Binding-site contacts:
Ligand atom C16 contacts residue SER65 of chain 1.A at 3.6 Å.
Ligand atom C18 contacts residue SER65 of chain 1.A at 4.0 Å.
Ligand atom O28 contacts residue TYR73 of chain 1.A at 3.4 Å.
Ligand atom N11 contacts residue GLN71 of chain 1.A at 4.0 Å.
Ligand atom C03 contacts residue SER65 of chain 1.A at 3.7 Å.
Ligand atom N29 contacts residue TYR73 of chain 1.A at 3.5 Å.
Ligand atom C18 contacts residue GLN71 of chain 1.A at 3.6 Å.
Ligand atom N01 contacts residue ASN63 of chain 1.A at 3.2 Å (h-bond).
Ligand atom C36 contacts residue VAL39 of chain 1.A at 4.0 Å (hydrophobic).
Ligand atom C30 contacts residue TYR73 of chain 1.A at 3.7 Å (hydrophobic).
Ligand atom N08 contacts residue SER65 of chain 1.A at 3.4 Å (h-bond).
Ligand atom C34 contacts residue TYR73 of chain 1.A at 4.0 Å (hydrophobic).
Ligand atom C09 contacts residue SER65 of chain 1.A at 3.5 Å.
Ligand atom F39 contacts residue TYR37 of chain 1.A at 3.8 Å.
Ligand atom F37 contacts residue TYR37 of chain 1.A at 3.9 Å.
Ligand atom C35 contacts residue TYR73 of chain 1.A at 3.5 Å (hydrophobic).
Ligand atom C19 contacts residue GLN71 of chain 1.A at 3.7 Å.
Ligand atom C04 contacts residue MET62 of chain 1.A at 4.0 Å (hydrophobic).
Ligand atom N31 contacts residue TYR73 of chain 1.A at 3.8 Å.
Ligand atom C33 contacts residue TRP33 of chain 1.A at 3.8 Å (hydrophobic).
Ligand atom F38 contacts residue TRP33 of chain 1.A at 3.3 Å.
Ligand atom N06 contacts residue SER65 of chain 1.A at 3.4 Å.
Ligand atom C02 contacts residue SER65 of chain 1.A at 4.1 Å.
Ligand atom C36 contacts residue TYR37 of chain 1.A at 3.9 Å (hydrophobic).
Ligand atom C04 contacts residue SER65 of chain 1.A at 3.8 Å.
Ligand atom F37 contacts residue VAL39 of chain 1.A at 3.6 Å.
Ligand atom N11 contacts residue MET62 of chain 1.A at 3.0 Å (h-bond).
Ligand atom O43 contacts residue SER65 of chain 1.A at 4.1 Å.
Ligand atom C02 contacts residue ASN63 of chain 1.A at 3.4 Å.
Ligand atom N01 contacts residue MET62 of chain 1.A at 4.1 Å.
Ligand atom C26 contacts residue TRP7 of chain 1.A at 3.6 Å (hydrophobic).
Ligand atom C27 contacts residue TYR73 of chain 1.A at 3.5 Å (hydrophobic).
Ligand atom F37 contacts residue TYR73 of chain 1.A at 3.3 Å.
Ligand atom C05 contacts residue SER65 of chain 1.A at 3.4 Å.
Ligand atom C36 contacts residue TRP33 of chain 1.A at 3.8 Å (hydrophobic).
Ligand atom C32 contacts residue ILE9 of chain 1.A at 4.1 Å (hydrophobic).
Ligand atom F38 contacts residue TYR37 of chain 1.A at 3.1 Å.
Ligand atom F39 contacts residue VAL39 of chain 1.A at 3.2 Å.
Ligand atom F39 contacts residue TRP33 of chain 1.A at 3.1 Å.
Ligand atom C07 contacts residue SER65 of chain 1.A at 3.4 Å.

Sequence of chain 1.A:
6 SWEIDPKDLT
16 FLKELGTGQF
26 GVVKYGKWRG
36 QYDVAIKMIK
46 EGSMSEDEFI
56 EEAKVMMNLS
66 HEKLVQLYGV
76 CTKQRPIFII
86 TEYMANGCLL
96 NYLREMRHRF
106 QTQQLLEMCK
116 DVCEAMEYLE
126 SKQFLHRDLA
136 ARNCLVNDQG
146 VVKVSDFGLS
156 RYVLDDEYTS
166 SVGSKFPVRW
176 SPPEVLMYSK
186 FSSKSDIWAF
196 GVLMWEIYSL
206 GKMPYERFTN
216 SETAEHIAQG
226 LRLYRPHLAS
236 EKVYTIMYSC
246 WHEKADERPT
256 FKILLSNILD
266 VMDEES

This protein binds this small molecule.
Small molecule (SMILES): Nc1nccn2c([C@@H]3CC[C@H]4CCC(=O)N4C3)nc(-c3ccc(C(=O)Nc4cc(C(F)(F)F)ccn4)cc3OC3CC3)c12